Sequence of chain 32.B:
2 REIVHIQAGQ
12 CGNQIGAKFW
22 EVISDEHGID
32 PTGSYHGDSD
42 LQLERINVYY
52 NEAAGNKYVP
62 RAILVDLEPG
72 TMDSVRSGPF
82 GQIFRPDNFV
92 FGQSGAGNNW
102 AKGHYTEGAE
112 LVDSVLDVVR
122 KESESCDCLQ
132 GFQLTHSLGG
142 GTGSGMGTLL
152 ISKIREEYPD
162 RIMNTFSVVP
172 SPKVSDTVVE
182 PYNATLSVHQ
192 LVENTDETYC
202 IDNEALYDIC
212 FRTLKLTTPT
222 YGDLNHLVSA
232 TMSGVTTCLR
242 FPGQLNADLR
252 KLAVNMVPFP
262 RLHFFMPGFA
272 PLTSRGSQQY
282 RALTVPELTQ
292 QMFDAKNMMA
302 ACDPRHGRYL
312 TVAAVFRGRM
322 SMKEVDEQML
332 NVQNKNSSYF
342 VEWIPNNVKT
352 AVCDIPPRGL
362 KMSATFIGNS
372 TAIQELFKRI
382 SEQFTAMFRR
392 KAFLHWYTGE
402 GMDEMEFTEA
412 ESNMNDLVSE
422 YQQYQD

Binding-site contacts:
Ligand atom PG contacts residue GLY142 of chain 32.B at 3.9 Å.
Ligand atom O2A contacts residue CYS12 of chain 32.B at 3.3 Å (h-bond).
Ligand atom C6 contacts residue TYR222 of chain 32.B at 3.7 Å (hydrophobic).
Ligand atom O2G contacts residue GLY142 of chain 32.B at 3.0 Å (h-bond).
Ligand atom N2 contacts residue ASN204 of chain 32.B at 2.6 Å (h-bond).
Ligand atom O2B contacts residue GLY144 of chain 32.B at 2.7 Å (h-bond).
Ligand atom N3 contacts residue VAL169 of chain 32.B at 3.8 Å.
Ligand atom O3G contacts residue MG1 of chain 32.F at 2.5 Å.
Ligand atom O2B contacts residue THR143 of chain 32.B at 2.7 Å (h-bond).
Ligand atom N3 contacts residue ASN204 of chain 32.B at 3.0 Å (h-bond).
Ligand atom N1 contacts residue ASN226 of chain 32.B at 2.7 Å (h-bond).
Ligand atom C2 contacts residue ASN226 of chain 32.B at 3.6 Å.
Ligand atom O2B contacts residue GLY10 of chain 32.B at 3.2 Å.
Ligand atom O6 contacts residue GLN15 of chain 32.B at 2.5 Å (h-bond).
Ligand atom C6 contacts residue ASN226 of chain 32.B at 3.3 Å.
Ligand atom C6 contacts residue GLN15 of chain 32.B at 3.6 Å.
Ligand atom PG contacts residue MG1 of chain 32.F at 3.5 Å.
Ligand atom O1G contacts residue ALA97 of chain 32.B at 3.0 Å (h-bond).
Ligand atom O4' contacts residue SER138 of chain 32.B at 3.3 Å (h-bond).
Ligand atom O1B contacts residue GLN11 of chain 32.B at 3.2 Å (h-bond).
Ligand atom O6 contacts residue ASN226 of chain 32.B at 3.1 Å (h-bond).
Ligand atom O1A contacts residue GLN11 of chain 32.B at 3.1 Å.
Ligand atom O1B contacts residue GLY10 of chain 32.B at 3.7 Å.
Ligand atom PB contacts residue GLY10 of chain 32.B at 3.9 Å.
Ligand atom O2G contacts residue ASN99 of chain 32.B at 2.9 Å (h-bond).
Ligand atom O1G contacts residue THR143 of chain 32.B at 3.4 Å.
Ligand atom O1B contacts residue MG1 of chain 32.F at 2.4 Å.
Ligand atom O3B contacts residue GLY142 of chain 32.B at 3.5 Å (h-bond).
Ligand atom O3B contacts residue MG1 of chain 32.F at 3.8 Å.
Ligand atom O6 contacts residue TYR222 of chain 32.B at 3.8 Å.
Ligand atom C2 contacts residue ASN204 of chain 32.B at 3.4 Å.
Ligand atom C2 contacts residue TYR222 of chain 32.B at 3.5 Å (hydrophobic).
Ligand atom O2A contacts residue GLN11 of chain 32.B at 3.5 Å (h-bond).
Ligand atom O3B contacts residue THR143 of chain 32.B at 3.1 Å (h-bond).
Ligand atom PB contacts residue THR143 of chain 32.B at 3.3 Å.
Ligand atom N2 contacts residue ASN226 of chain 32.B at 2.9 Å (h-bond).
Ligand atom O3' contacts residue GLU181 of chain 32.B at 3.3 Å (salt-bridge).
Ligand atom PB contacts residue MG1 of chain 32.F at 3.7 Å.
Ligand atom N1 contacts residue TYR222 of chain 32.B at 3.2 Å.
Ligand atom C4' contacts residue SER138 of chain 32.B at 3.2 Å.

Sequence of chain 33.A:
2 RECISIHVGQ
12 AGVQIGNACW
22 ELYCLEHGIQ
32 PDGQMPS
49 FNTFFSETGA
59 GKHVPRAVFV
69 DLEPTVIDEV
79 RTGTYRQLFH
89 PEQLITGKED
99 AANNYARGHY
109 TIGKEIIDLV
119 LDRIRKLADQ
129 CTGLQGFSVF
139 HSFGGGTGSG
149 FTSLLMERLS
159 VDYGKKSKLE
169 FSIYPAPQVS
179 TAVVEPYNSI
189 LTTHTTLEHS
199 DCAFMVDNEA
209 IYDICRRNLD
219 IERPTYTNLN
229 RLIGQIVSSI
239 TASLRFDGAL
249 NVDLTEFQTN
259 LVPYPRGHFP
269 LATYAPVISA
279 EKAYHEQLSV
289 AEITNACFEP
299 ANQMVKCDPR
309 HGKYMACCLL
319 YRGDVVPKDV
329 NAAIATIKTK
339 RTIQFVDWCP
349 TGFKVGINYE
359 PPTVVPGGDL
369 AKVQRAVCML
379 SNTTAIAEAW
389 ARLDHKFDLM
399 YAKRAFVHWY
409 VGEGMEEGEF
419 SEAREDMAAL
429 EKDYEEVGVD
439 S

A small-molecule ligand and the protein it binds are described below.
Small molecule (SMILES): Nc1nc2c(ncn2[C@@H]2O[C@H](CO[P](=O)(O)C[P](=O)(O)OP(=O)(O)O)[C@@H](O)[C@H]2O)c(=O)[nH]1